Binding-site contacts:
Ligand atom N contacts residue THR247 of chain 1.B at 4.1 Å.
Ligand atom CB contacts residue GLY229 of chain 1.B at 4.4 Å.
Ligand atom C contacts residue GLY229 of chain 1.B at 3.7 Å.
Ligand atom CA contacts residue THR247 of chain 1.B at 4.3 Å.
Ligand atom CB contacts residue ILE249 of chain 1.B at 4.3 Å (hydrophobic).
Ligand atom N contacts residue ILE249 of chain 1.B at 3.6 Å.
Ligand atom O contacts residue ALA251 of chain 1.B at 4.0 Å.
Ligand atom CA contacts residue GLY229 of chain 1.B at 4.4 Å.
Ligand atom O contacts residue LEU250 of chain 1.B at 3.2 Å.
Ligand atom O contacts residue HIS126 of chain 1.B at 2.8 Å (h-bond).
Ligand atom CA contacts residue ARG228 of chain 1.B at 3.8 Å.
Ligand atom O contacts residue ARG228 of chain 1.B at 3.1 Å (salt-bridge).
Ligand atom CA contacts residue ALA248 of chain 1.B at 4.4 Å (hydrophobic).
Ligand atom O contacts residue ALA248 of chain 1.B at 3.8 Å.
Ligand atom CA contacts residue ASN227 of chain 1.B at 4.4 Å.
Ligand atom CB contacts residue ALA231 of chain 1.B at 3.9 Å (hydrophobic).
Ligand atom CB contacts residue LEU211 of chain 1.B at 4.0 Å (hydrophobic).
Ligand atom O contacts residue ILE249 of chain 1.B at 3.8 Å.
Ligand atom C contacts residue ILE249 of chain 1.B at 3.6 Å (hydrophobic).
Ligand atom C contacts residue ARG228 of chain 1.B at 4.0 Å.
Ligand atom N contacts residue ARG228 of chain 1.B at 4.4 Å.
Ligand atom N contacts residue HIS126 of chain 1.B at 4.3 Å.
Ligand atom C contacts residue ALA231 of chain 1.B at 3.7 Å (hydrophobic).
Ligand atom CB contacts residue ASN227 of chain 1.B at 3.6 Å.
Ligand atom C contacts residue HIS126 of chain 1.B at 4.0 Å.
Ligand atom C contacts residue ARG228 of chain 1.B at 3.8 Å.
Ligand atom CB contacts residue THR247 of chain 1.B at 3.4 Å.
Ligand atom CA contacts residue LEU250 of chain 1.B at 3.9 Å (hydrophobic).
Ligand atom CB contacts residue ALA248 of chain 1.B at 4.4 Å (hydrophobic).
Ligand atom N contacts residue ALA248 of chain 1.B at 4.5 Å.
Ligand atom CB contacts residue ALA251 of chain 1.B at 3.9 Å (hydrophobic).
Ligand atom CA contacts residue ILE249 of chain 1.B at 4.1 Å (hydrophobic).
Ligand atom CB contacts residue ARG228 of chain 1.B at 4.0 Å.
Ligand atom C contacts residue LEU250 of chain 1.B at 4.0 Å (hydrophobic).
Ligand atom O contacts residue ILE249 of chain 1.B at 2.8 Å (h-bond).
Ligand atom O contacts residue ALA231 of chain 1.B at 3.3 Å.
Ligand atom CB contacts residue LEU250 of chain 1.B at 4.5 Å (hydrophobic).
Ligand atom CA contacts residue ALA231 of chain 1.B at 4.4 Å (hydrophobic).
Ligand atom C contacts residue ILE249 of chain 1.B at 4.5 Å (hydrophobic).
Ligand atom N contacts residue LEU250 of chain 1.B at 4.3 Å.

Sequence of chain 1.B:
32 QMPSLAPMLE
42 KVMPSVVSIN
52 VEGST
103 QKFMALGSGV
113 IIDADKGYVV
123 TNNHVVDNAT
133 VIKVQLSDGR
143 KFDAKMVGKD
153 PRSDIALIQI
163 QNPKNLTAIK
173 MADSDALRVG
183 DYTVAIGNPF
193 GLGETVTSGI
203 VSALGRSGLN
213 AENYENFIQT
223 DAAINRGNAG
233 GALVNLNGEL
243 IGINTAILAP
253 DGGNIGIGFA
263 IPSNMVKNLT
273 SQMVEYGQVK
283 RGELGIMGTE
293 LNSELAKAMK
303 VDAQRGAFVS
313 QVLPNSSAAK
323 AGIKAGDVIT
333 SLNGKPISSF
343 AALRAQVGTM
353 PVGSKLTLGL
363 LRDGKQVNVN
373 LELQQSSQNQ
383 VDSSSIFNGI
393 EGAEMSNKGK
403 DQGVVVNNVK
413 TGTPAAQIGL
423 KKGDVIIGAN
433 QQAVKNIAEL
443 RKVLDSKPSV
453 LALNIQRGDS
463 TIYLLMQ

A protein and the small-molecule ligand that binds it are described below.
Small molecule (SMILES): C[C@H](N)C(=O)N[C@@H](C)C(=O)N[C@@H](C)C(=O)N[C@@H](C)C(=O)N[C@@H](C)C=O